A protein and the small-molecule ligand that binds it are described below.
Small molecule (SMILES): COC(=O)[C@H]1[C@H]2C[C@@H]3c4[nH]c5cc(OC)ccc5c4CCN3C[C@H]2C[C@@H](OC(=O)c2cc(OC)c(OC)c(OC)c2)[C@@H]1OC

Sequence of chain 1.B:
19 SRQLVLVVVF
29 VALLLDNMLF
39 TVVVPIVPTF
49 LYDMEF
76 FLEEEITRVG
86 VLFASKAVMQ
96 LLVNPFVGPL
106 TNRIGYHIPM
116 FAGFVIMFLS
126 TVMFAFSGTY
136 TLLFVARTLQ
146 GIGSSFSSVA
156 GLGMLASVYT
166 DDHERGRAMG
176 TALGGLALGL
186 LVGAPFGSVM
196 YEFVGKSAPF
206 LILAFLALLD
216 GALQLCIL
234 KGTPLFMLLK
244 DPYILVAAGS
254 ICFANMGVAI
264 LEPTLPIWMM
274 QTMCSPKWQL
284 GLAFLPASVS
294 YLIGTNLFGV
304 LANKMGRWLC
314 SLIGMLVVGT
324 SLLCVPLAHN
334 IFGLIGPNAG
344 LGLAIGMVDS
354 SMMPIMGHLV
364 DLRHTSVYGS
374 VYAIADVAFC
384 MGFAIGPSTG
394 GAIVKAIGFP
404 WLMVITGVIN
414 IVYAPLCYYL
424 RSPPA

Binding-site contacts:
Ligand atom C16 contacts residue ASN35 of chain 1.B at 3.8 Å.
Ligand atom C20 contacts residue ASN35 of chain 1.B at 3.5 Å.
Ligand atom C29 contacts residue THR39 of chain 1.B at 3.7 Å.
Ligand atom C40 contacts residue TYR375 of chain 1.B at 3.5 Å (hydrophobic).
Ligand atom C24 contacts residue LEU185 of chain 1.B at 3.6 Å (hydrophobic).
Ligand atom O18 contacts residue PHE386 of chain 1.B at 3.8 Å.
Ligand atom C27 contacts residue LEU185 of chain 1.B at 3.6 Å (hydrophobic).
Ligand atom N21 contacts residue GLU265 of chain 1.B at 3.2 Å (salt-bridge).
Ligand atom C17 contacts residue ASN35 of chain 1.B at 3.6 Å.
Ligand atom C13 contacts residue ASN258 of chain 1.B at 3.5 Å.
Ligand atom C35 contacts residue LEU178 of chain 1.B at 3.3 Å (hydrophobic).
Ligand atom C25 contacts residue PHE287 of chain 1.B at 3.6 Å (hydrophobic).
Ligand atom C23 contacts residue VAL261 of chain 1.B at 3.8 Å (hydrophobic).
Ligand atom C23 contacts residue LEU185 of chain 1.B at 3.5 Å (hydrophobic).
Ligand atom O28 contacts residue THR39 of chain 1.B at 3.2 Å.
Ligand atom O39 contacts residue TYR375 of chain 1.B at 3.0 Å.
Ligand atom C40 contacts residue VAL374 of chain 1.B at 3.7 Å (hydrophobic).
Ligand atom C40 contacts residue ALA378 of chain 1.B at 3.3 Å (hydrophobic).
Ligand atom C11 contacts residue LEU185 of chain 1.B at 3.7 Å (hydrophobic).
Ligand atom C26 contacts residue THR39 of chain 1.B at 3.8 Å.
Ligand atom O28 contacts residue PHE287 of chain 1.B at 3.3 Å.
Ligand atom C1 contacts residue LEU181 of chain 1.B at 3.4 Å (hydrophobic).
Ligand atom C4 contacts residue LEU181 of chain 1.B at 3.9 Å (hydrophobic).
Ligand atom C29 contacts residue GLU265 of chain 1.B at 3.7 Å.
Ligand atom C22 contacts residue GLU265 of chain 1.B at 3.4 Å.
Ligand atom C25 contacts residue LEU185 of chain 1.B at 3.6 Å (hydrophobic).
Ligand atom C22 contacts residue LEU185 of chain 1.B at 3.5 Å (hydrophobic).
Ligand atom O43 contacts residue LEU178 of chain 1.B at 3.0 Å.
Ligand atom O19 contacts residue ASN35 of chain 1.B at 2.7 Å (h-bond).
Ligand atom C27 contacts residue GLU265 of chain 1.B at 3.1 Å.
Ligand atom C44 contacts residue LEU178 of chain 1.B at 3.4 Å (hydrophobic).
Ligand atom C42 contacts residue LEU178 of chain 1.B at 3.6 Å (hydrophobic).
Ligand atom C34 contacts residue LEU178 of chain 1.B at 3.8 Å (hydrophobic).
Ligand atom C22 contacts residue VAL261 of chain 1.B at 3.8 Å (hydrophobic).
Ligand atom C29 contacts residue VAL42 of chain 1.B at 3.7 Å (hydrophobic).
Ligand atom C26 contacts residue PHE287 of chain 1.B at 3.8 Å (hydrophobic).
Ligand atom C24 contacts residue ALA290 of chain 1.B at 3.8 Å (hydrophobic).
Ligand atom C29 contacts residue PHE287 of chain 1.B at 3.4 Å (hydrophobic).
Ligand atom C26 contacts residue LEU185 of chain 1.B at 3.6 Å (hydrophobic).
Ligand atom C20 contacts residue PHE38 of chain 1.B at 3.7 Å (hydrophobic).